Sequence of chain 1.C:
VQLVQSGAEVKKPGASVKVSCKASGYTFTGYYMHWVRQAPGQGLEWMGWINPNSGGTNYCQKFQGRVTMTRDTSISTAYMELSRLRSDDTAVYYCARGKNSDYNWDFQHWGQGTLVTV

Binding-site contacts:
Ligand atom C5 contacts residue ASN174 of chain 1.A at 3.7 Å.
Ligand atom C7 contacts residue ASN174 of chain 1.A at 3.5 Å.
Ligand atom O5 contacts residue ASN174 of chain 1.A at 2.4 Å (h-bond).
Ligand atom C4 contacts residue ASN174 of chain 1.A at 4.2 Å.
Ligand atom C2 contacts residue ASN174 of chain 1.A at 2.4 Å.
Ligand atom C3 contacts residue ASN174 of chain 1.A at 3.7 Å.
Ligand atom C1 contacts residue ASN174 of chain 1.A at 1.4 Å.
Ligand atom O7 contacts residue ASN174 of chain 1.A at 3.9 Å.
Ligand atom N2 contacts residue ASN174 of chain 1.A at 2.8 Å (h-bond).
Ligand atom C8 contacts residue SER75 of chain 1.C at 4.1 Å.

This protein binds this small molecule.
Small molecule (SMILES): CC(=O)N[C@H]1[C@H](O[C@H]2[C@H](O)[C@@H](NC(C)=O)CO[C@@H]2CO)O[C@H](CO)[C@@H](O[C@@H]2O[C@H](CO[C@H]3O[C@H](CO)[C@@H](O)[C@H](O[C@H]4O[C@H](CO)[C@@H](O)[C@H](O)[C@@H]4O)[C@@H]3O)[C@@H](O)[C@H](O[C@H]3O[C@H](CO)[C@@H](O)[C@H](O)[C@@H]3O)[C@@H]2O)[C@@H]1O

Sequence of chain 1.A:
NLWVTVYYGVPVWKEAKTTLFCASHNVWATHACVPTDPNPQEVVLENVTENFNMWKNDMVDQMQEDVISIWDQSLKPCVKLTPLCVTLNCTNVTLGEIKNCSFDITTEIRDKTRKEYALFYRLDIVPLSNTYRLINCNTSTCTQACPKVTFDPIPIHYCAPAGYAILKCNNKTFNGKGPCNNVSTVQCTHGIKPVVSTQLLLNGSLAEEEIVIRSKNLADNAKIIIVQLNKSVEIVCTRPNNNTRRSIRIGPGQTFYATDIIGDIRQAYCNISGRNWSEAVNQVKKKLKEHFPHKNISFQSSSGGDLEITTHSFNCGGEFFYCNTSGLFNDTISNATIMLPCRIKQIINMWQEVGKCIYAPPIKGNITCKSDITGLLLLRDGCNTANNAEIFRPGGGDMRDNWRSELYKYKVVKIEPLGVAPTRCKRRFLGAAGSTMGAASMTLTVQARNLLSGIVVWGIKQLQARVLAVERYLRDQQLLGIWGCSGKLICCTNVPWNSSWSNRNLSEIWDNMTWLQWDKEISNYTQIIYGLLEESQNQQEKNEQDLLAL